Sequence of chain 1.A:
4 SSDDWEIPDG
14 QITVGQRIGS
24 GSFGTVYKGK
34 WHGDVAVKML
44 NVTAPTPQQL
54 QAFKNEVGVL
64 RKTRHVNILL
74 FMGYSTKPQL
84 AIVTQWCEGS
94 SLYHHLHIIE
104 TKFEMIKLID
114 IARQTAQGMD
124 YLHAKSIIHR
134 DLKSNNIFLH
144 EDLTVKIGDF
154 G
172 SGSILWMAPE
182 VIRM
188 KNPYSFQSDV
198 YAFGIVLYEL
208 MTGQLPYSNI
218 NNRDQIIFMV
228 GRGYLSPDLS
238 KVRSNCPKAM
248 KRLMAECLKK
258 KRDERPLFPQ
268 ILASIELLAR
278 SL

Binding-site contacts:
Ligand atom N18 contacts residue GLU59 of chain 1.A at 2.8 Å (salt-bridge).
Ligand atom O27 contacts residue ASP152 of chain 1.A at 2.8 Å (salt-bridge).
Ligand atom C16 contacts residue LYS41 of chain 1.A at 3.5 Å.
Ligand atom C6 contacts residue VAL29 of chain 1.A at 3.7 Å (hydrophobic).
Ligand atom C13 contacts residue LEU72 of chain 1.A at 3.8 Å (hydrophobic).
Ligand atom F31 contacts residue HIS132 of chain 1.A at 3.4 Å.
Ligand atom C16 contacts residue ILE85 of chain 1.A at 3.6 Å (hydrophobic).
Ligand atom C13 contacts residue ASP152 of chain 1.A at 3.7 Å.
Ligand atom C17 contacts residue THR87 of chain 1.A at 3.7 Å.
Ligand atom C15 contacts residue LEU63 of chain 1.A at 3.8 Å (hydrophobic).
Ligand atom C19 contacts residue ALA39 of chain 1.A at 3.5 Å (hydrophobic).
Ligand atom O27 contacts residue GLY151 of chain 1.A at 3.5 Å.
Ligand atom C16 contacts residue THR87 of chain 1.A at 3.6 Å.
Ligand atom C14 contacts residue GLU59 of chain 1.A at 3.3 Å.
Ligand atom C17 contacts residue LYS41 of chain 1.A at 3.8 Å.
Ligand atom C21 contacts residue ASP152 of chain 1.A at 3.5 Å.
Ligand atom N18 contacts residue LEU63 of chain 1.A at 3.6 Å.
Ligand atom C26 contacts residue ASP152 of chain 1.A at 3.5 Å.
Ligand atom C19 contacts residue LYS41 of chain 1.A at 3.4 Å.
Ligand atom C11 contacts residue ILE21 of chain 1.A at 3.6 Å (hydrophobic).
Ligand atom C5 contacts residue PHE153 of chain 1.A at 3.5 Å (hydrophobic).
Ligand atom C4 contacts residue PHE153 of chain 1.A at 3.5 Å (hydrophobic).
Ligand atom C3 contacts residue ALA39 of chain 1.A at 3.6 Å (hydrophobic).
Ligand atom C14 contacts residue LYS41 of chain 1.A at 3.7 Å.
Ligand atom C19 contacts residue VAL40 of chain 1.A at 3.8 Å (hydrophobic).
Ligand atom N18 contacts residue ASP152 of chain 1.A at 3.7 Å.
Ligand atom C8 contacts residue ILE21 of chain 1.A at 3.7 Å (hydrophobic).
Ligand atom C19 contacts residue ILE85 of chain 1.A at 3.7 Å (hydrophobic).
Ligand atom C20 contacts residue ASP152 of chain 1.A at 3.4 Å.
Ligand atom C6 contacts residue PHE153 of chain 1.A at 3.7 Å (hydrophobic).
Ligand atom C2 contacts residue ALA39 of chain 1.A at 3.6 Å (hydrophobic).
Ligand atom C2 contacts residue LEU72 of chain 1.A at 3.7 Å (hydrophobic).
Ligand atom N7 contacts residue ILE21 of chain 1.A at 3.6 Å.
Ligand atom N9 contacts residue PHE153 of chain 1.A at 3.4 Å (h-bond).
Ligand atom C2 contacts residue THR87 of chain 1.A at 3.5 Å.
Ligand atom O27 contacts residue LEU72 of chain 1.A at 3.4 Å.
Ligand atom C5 contacts residue VAL29 of chain 1.A at 3.6 Å (hydrophobic).
Ligand atom C15 contacts residue GLU59 of chain 1.A at 3.2 Å.
Ligand atom C22 contacts residue GLU59 of chain 1.A at 3.4 Å.
Ligand atom F29 contacts residue LEU125 of chain 1.A at 3.7 Å.

This protein binds this small molecule.
Small molecule (SMILES): Cc1ccc(NC(=O)c2cccc(C(F)(F)F)c2)cc1-c1ccc2c(c1)[nH]c(=O)n2C